The small molecule below binds the protein below.
Small molecule (SMILES): O[C@@H]1[C@@H](O)[C@@H](O)CO[C@H]1O

Binding-site contacts:
Ligand atom C5 contacts residue LEU290 of chain 1.A at 3.7 Å (hydrophobic).
Ligand atom O5 contacts residue ALA14 of chain 1.A at 4.3 Å.
Ligand atom C1 contacts residue LYS291 of chain 1.A at 4.0 Å.
Ligand atom O3 contacts residue LYS212 of chain 1.A at 3.2 Å.
Ligand atom C5 contacts residue GLY292 of chain 1.A at 4.2 Å.
Ligand atom O4 contacts residue LEU290 of chain 1.A at 4.0 Å.
Ligand atom C5 contacts residue EDO1 of chain 1.L at 4.1 Å.
Ligand atom C3 contacts residue LYS212 of chain 1.A at 4.3 Å.
Ligand atom C3 contacts residue GLY292 of chain 1.A at 4.5 Å.
Ligand atom O1 contacts residue LYS291 of chain 1.A at 3.3 Å.
Ligand atom C4 contacts residue GLY292 of chain 1.A at 4.0 Å.
Ligand atom C4 contacts residue LEU290 of chain 1.A at 4.4 Å (hydrophobic).
Ligand atom C1 contacts residue GLY292 of chain 1.A at 4.4 Å.
Ligand atom O4 contacts residue EDO1 of chain 1.L at 2.6 Å.
Ligand atom O5 contacts residue LEU290 of chain 1.A at 3.9 Å.
Ligand atom O4 contacts residue LYS291 of chain 1.A at 3.8 Å.
Ligand atom C5 contacts residue LYS291 of chain 1.A at 4.2 Å.
Ligand atom O5 contacts residue LYS291 of chain 1.A at 3.5 Å.
Ligand atom O4 contacts residue GLY292 of chain 1.A at 2.8 Å (h-bond).
Ligand atom C5 contacts residue ALA14 of chain 1.A at 4.0 Å (hydrophobic).
Ligand atom O2 contacts residue LYS212 of chain 1.A at 4.0 Å.
Ligand atom O3 contacts residue ARG214 of chain 1.A at 3.6 Å (salt-bridge).
Ligand atom C4 contacts residue EDO1 of chain 1.L at 3.4 Å.
Ligand atom O5 contacts residue GLY292 of chain 1.A at 3.7 Å.
Ligand atom O4 contacts residue ARG214 of chain 1.A at 3.7 Å.
Ligand atom C2 contacts residue GLY292 of chain 1.A at 4.2 Å.

Sequence of chain 1.A:
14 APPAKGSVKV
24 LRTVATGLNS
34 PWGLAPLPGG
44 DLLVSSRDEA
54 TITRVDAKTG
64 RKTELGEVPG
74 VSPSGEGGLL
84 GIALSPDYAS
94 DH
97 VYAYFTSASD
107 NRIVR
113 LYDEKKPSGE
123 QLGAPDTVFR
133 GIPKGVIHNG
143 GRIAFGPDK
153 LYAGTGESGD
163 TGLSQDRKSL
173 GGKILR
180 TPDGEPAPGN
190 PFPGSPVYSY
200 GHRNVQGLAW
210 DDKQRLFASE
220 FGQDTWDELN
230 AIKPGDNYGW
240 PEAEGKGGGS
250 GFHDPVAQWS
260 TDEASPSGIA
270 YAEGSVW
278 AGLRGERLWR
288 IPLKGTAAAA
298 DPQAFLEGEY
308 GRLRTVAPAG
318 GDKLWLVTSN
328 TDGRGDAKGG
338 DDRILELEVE